Binding-site contacts:
Ligand atom O5 contacts residue ARG412 of chain 1.D at 2.7 Å (salt-bridge).
Ligand atom C1 contacts residue ARG412 of chain 1.D at 3.6 Å.
Ligand atom O7 contacts residue ASN301 of chain 1.D at 4.0 Å.
Ligand atom O5 contacts residue ASN265 of chain 1.D at 2.3 Å (h-bond).
Ligand atom O5 contacts residue VAL414 of chain 1.D at 4.3 Å.
Ligand atom O6 contacts residue ARG412 of chain 1.D at 2.8 Å (salt-bridge).
Ligand atom C8 contacts residue SER303 of chain 1.D at 3.3 Å.
Ligand atom C5 contacts residue ARG412 of chain 1.D at 3.7 Å.
Ligand atom N2 contacts residue GLN263 of chain 1.D at 3.8 Å.
Ligand atom C2 contacts residue GLN263 of chain 1.D at 4.5 Å.
Ligand atom C6 contacts residue ARG412 of chain 1.D at 3.6 Å.
Ligand atom C1 contacts residue GLN263 of chain 1.D at 4.4 Å.
Ligand atom C8 contacts residue ASN301 of chain 1.D at 3.9 Å.
Ligand atom C8 contacts residue ASN265 of chain 1.D at 4.3 Å.
Ligand atom C8 contacts residue GLN263 of chain 1.D at 4.4 Å.
Ligand atom C3 contacts residue ASN265 of chain 1.D at 3.8 Å.
Ligand atom C2 contacts residue ASN265 of chain 1.D at 2.5 Å.
Ligand atom C4 contacts residue ASN265 of chain 1.D at 4.2 Å.
Ligand atom O7 contacts residue ASN265 of chain 1.D at 3.1 Å (h-bond).
Ligand atom N2 contacts residue ASN265 of chain 1.D at 2.9 Å (h-bond).
Ligand atom C5 contacts residue ASN265 of chain 1.D at 3.6 Å.
Ligand atom C7 contacts residue ASN265 of chain 1.D at 3.2 Å.
Ligand atom C8 contacts residue VAL302 of chain 1.D at 3.9 Å (hydrophobic).
Ligand atom C1 contacts residue ASN265 of chain 1.D at 1.4 Å.

Sequence of chain 1.D:
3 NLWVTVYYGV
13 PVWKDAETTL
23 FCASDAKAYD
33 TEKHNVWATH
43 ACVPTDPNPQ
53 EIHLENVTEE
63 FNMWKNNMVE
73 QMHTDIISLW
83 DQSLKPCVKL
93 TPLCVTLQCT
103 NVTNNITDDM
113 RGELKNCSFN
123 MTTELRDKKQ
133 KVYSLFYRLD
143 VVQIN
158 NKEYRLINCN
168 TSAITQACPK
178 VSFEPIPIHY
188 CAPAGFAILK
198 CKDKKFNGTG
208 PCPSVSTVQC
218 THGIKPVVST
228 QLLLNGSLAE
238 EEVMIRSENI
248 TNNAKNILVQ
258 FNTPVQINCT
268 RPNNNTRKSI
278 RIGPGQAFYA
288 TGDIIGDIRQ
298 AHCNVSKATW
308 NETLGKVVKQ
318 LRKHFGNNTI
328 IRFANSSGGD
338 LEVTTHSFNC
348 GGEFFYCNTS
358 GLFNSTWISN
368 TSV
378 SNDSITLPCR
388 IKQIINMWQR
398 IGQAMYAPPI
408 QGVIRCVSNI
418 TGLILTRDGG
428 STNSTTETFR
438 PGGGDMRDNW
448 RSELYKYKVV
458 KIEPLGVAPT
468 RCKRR

This protein binds this small molecule.
Small molecule (SMILES): CC(=O)N[C@H]1[C@H](O[C@H]2[C@H](O)[C@@H](NC(C)=O)CO[C@@H]2CO)O[C@H](CO)[C@@H](O)[C@@H]1O